Sequence of chain 1.B:
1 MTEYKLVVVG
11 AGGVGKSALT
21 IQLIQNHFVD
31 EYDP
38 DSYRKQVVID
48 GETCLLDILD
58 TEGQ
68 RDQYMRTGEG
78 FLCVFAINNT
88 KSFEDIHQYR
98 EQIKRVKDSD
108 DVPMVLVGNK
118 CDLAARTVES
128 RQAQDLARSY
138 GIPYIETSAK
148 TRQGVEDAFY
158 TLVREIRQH

The protein below binds the small molecule below.
Small molecule (SMILES): Nc1nc2c(ncn2[C@@H]2O[C@H](CO[P](=O)(O)O[P](=O)(O)NP(=O)(O)O)[C@@H](O)[C@H]2O)c(=O)[nH]1

Binding-site contacts:
Ligand atom O6 contacts residue ASN116 of chain 1.B at 3.4 Å (h-bond).
Ligand atom O6 contacts residue ASP119 of chain 1.B at 3.4 Å (salt-bridge).
Ligand atom N3B contacts residue MG1 of chain 1.G at 3.4 Å.
Ligand atom C6 contacts residue LYS117 of chain 1.B at 3.5 Å.
Ligand atom PB contacts residue MG1 of chain 1.G at 3.2 Å.
Ligand atom O2' contacts residue PHE28 of chain 1.B at 3.5 Å.
Ligand atom O1B contacts residue GLY15 of chain 1.B at 3.0 Å (h-bond).
Ligand atom O2G contacts residue MG1 of chain 1.G at 1.9 Å.
Ligand atom O1B contacts residue LYS16 of chain 1.B at 3.0 Å (salt-bridge).
Ligand atom O1B contacts residue GLY13 of chain 1.B at 3.5 Å (h-bond).
Ligand atom O2G contacts residue GOL1 of chain 1.H at 3.1 Å.
Ligand atom O3G contacts residue GLY12 of chain 1.B at 3.4 Å.
Ligand atom PG contacts residue MG1 of chain 1.G at 3.2 Å.
Ligand atom N3B contacts residue GLY13 of chain 1.B at 3.0 Å (h-bond).
Ligand atom N2 contacts residue LEU120 of chain 1.B at 3.5 Å.
Ligand atom O6 contacts residue LYS117 of chain 1.B at 3.3 Å.
Ligand atom O4' contacts residue LYS117 of chain 1.B at 3.1 Å (salt-bridge).
Ligand atom C6 contacts residue ASP119 of chain 1.B at 3.5 Å.
Ligand atom C2' contacts residue ASP30 of chain 1.B at 3.5 Å.
Ligand atom O1B contacts residue VAL14 of chain 1.B at 3.3 Å (h-bond).
Ligand atom PG contacts residue GOL1 of chain 1.H at 2.7 Å.
Ligand atom O6 contacts residue SER145 of chain 1.B at 3.5 Å.
Ligand atom N2 contacts residue ASP119 of chain 1.B at 3.0 Å (salt-bridge).
Ligand atom N1 contacts residue ASP119 of chain 1.B at 2.8 Å (salt-bridge).
Ligand atom O1A contacts residue ALA18 of chain 1.B at 2.9 Å (h-bond).
Ligand atom O3G contacts residue GOL1 of chain 1.H at 3.3 Å.
Ligand atom C5' contacts residue GLY13 of chain 1.B at 3.4 Å.
Ligand atom O1A contacts residue GLY15 of chain 1.B at 3.3 Å.
Ligand atom O3A contacts residue GLY15 of chain 1.B at 3.1 Å (h-bond).
Ligand atom O1G contacts residue GOL1 of chain 1.H at 1.4 Å.
Ligand atom O2B contacts residue MG1 of chain 1.G at 2.1 Å.
Ligand atom O6 contacts residue ALA146 of chain 1.B at 2.9 Å (h-bond).
Ligand atom N7 contacts residue ASN116 of chain 1.B at 3.1 Å (h-bond).
Ligand atom O1A contacts residue SER17 of chain 1.B at 3.5 Å (h-bond).
Ligand atom C5 contacts residue LYS117 of chain 1.B at 3.5 Å.
Ligand atom O3G contacts residue LYS16 of chain 1.B at 2.8 Å (salt-bridge).
Ligand atom O2' contacts residue ASP30 of chain 1.B at 2.6 Å (salt-bridge).
Ligand atom O3G contacts residue GLY60 of chain 1.B at 3.4 Å (h-bond).
Ligand atom O6 contacts residue LYS147 of chain 1.B at 3.5 Å (salt-bridge).
Ligand atom O2B contacts residue SER17 of chain 1.B at 3.0 Å (h-bond).